The protein below binds the small molecule below.
Small molecule (SMILES): Nc1ncnc2c1ncn2[C@@H]1O[C@H](CO[P](=O)(O)O[P](=O)(O)CP(=O)(O)O)[C@@H](O)[C@H]1O

Sequence of chain 1.A:
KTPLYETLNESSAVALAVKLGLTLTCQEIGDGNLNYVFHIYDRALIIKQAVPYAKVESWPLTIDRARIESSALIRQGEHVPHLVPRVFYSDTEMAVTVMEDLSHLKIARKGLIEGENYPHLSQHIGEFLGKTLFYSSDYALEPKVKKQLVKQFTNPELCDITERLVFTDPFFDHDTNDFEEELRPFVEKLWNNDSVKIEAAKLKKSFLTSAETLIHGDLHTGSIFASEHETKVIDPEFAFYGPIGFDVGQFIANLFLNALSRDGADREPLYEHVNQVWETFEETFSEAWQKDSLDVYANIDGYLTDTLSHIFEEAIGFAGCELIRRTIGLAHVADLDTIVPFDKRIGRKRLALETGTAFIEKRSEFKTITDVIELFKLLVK

Binding-site contacts:
Ligand atom N6 contacts residue MET114 of chain 1.A at 3.5 Å (h-bond).
Ligand atom C3B contacts residue MG1 of chain 1.C at 3.6 Å.
Ligand atom O4' contacts residue VAL46 of chain 1.A at 3.8 Å.
Ligand atom PB contacts residue MG1 of chain 1.C at 3.3 Å.
Ligand atom C2 contacts residue ILE59 of chain 1.A at 3.8 Å (hydrophobic).
Ligand atom O1B contacts residue ASN44 of chain 1.A at 3.0 Å (h-bond).
Ligand atom O1G contacts residue MG1 of chain 1.C at 3.4 Å.
Ligand atom PG contacts residue MG1 of chain 1.C at 3.1 Å.
Ligand atom C4 contacts residue PHE240 of chain 1.A at 3.5 Å (hydrophobic).
Ligand atom C2 contacts residue SER118 of chain 1.A at 3.5 Å.
Ligand atom N1 contacts residue ILE59 of chain 1.A at 3.5 Å.
Ligand atom N3 contacts residue PHE240 of chain 1.A at 3.5 Å.
Ligand atom N6 contacts residue GLU115 of chain 1.A at 3.0 Å (salt-bridge).
Ligand atom C8 contacts residue VAL46 of chain 1.A at 3.7 Å (hydrophobic).
Ligand atom C2 contacts residue PHE240 of chain 1.A at 3.8 Å (hydrophobic).
Ligand atom N1 contacts residue ASP116 of chain 1.A at 3.8 Å.
Ligand atom N6 contacts residue ILE59 of chain 1.A at 3.8 Å.
Ligand atom C4' contacts residue ASP40 of chain 1.A at 3.8 Å.
Ligand atom C2' contacts residue PHE240 of chain 1.A at 3.8 Å (hydrophobic).
Ligand atom C6 contacts residue LEU117 of chain 1.A at 3.8 Å (hydrophobic).
Ligand atom O2B contacts residue ASP250 of chain 1.A at 2.8 Å (salt-bridge).
Ligand atom N9 contacts residue VAL46 of chain 1.A at 3.8 Å.
Ligand atom C5' contacts residue ASP40 of chain 1.A at 3.8 Å.
Ligand atom O2B contacts residue MG1 of chain 1.C at 2.1 Å.
Ligand atom O1A contacts residue LYS61 of chain 1.A at 2.9 Å (salt-bridge).
Ligand atom O3' contacts residue ILE122 of chain 1.A at 3.6 Å.
Ligand atom O2G contacts residue ASP250 of chain 1.A at 2.8 Å (salt-bridge).
Ligand atom C6 contacts residue ILE59 of chain 1.A at 3.6 Å (hydrophobic).
Ligand atom O2B contacts residue LYS61 of chain 1.A at 3.0 Å (salt-bridge).
Ligand atom PB contacts residue ASN44 of chain 1.A at 3.7 Å.
Ligand atom C6 contacts residue GLU115 of chain 1.A at 3.8 Å.
Ligand atom C2 contacts residue LEU117 of chain 1.A at 3.4 Å (hydrophobic).
Ligand atom O2A contacts residue ILE249 of chain 1.A at 3.6 Å.
Ligand atom O3' contacts residue ASP40 of chain 1.A at 3.7 Å.
Ligand atom O2G contacts residue MG1 of chain 1.C at 2.2 Å.
Ligand atom O2B contacts residue ASN44 of chain 1.A at 3.2 Å (h-bond).
Ligand atom O2G contacts residue GLU252 of chain 1.A at 3.2 Å (salt-bridge).
Ligand atom N1 contacts residue LEU117 of chain 1.A at 2.8 Å (h-bond).
Ligand atom C2 contacts residue ASP116 of chain 1.A at 3.6 Å.
Ligand atom C5 contacts residue PHE240 of chain 1.A at 3.7 Å (hydrophobic).